Sequence of chain 1.A:
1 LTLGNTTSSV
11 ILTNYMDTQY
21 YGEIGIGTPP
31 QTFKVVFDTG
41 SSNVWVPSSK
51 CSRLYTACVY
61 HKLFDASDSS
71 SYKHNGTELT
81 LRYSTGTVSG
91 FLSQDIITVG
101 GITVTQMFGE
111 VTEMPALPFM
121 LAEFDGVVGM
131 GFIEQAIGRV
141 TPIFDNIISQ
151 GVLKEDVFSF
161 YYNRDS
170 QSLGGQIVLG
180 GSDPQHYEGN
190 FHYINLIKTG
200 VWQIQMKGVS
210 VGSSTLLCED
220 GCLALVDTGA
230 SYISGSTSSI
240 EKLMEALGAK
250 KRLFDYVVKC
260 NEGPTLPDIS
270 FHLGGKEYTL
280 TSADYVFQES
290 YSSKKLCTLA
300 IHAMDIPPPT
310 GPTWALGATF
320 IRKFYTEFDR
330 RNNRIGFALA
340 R

This protein binds this small molecule.
Small molecule (SMILES): CC(=O)N[C@@H]1[C@@H](O)[C@H](O)[C@@H](CO)O[C@H]1O

Binding-site contacts:
Ligand atom C1 contacts residue MET107 of chain 1.A at 4.5 Å (hydrophobic).
Ligand atom C8 contacts residue ASN75 of chain 1.A at 3.2 Å.
Ligand atom C4 contacts residue ASN75 of chain 1.A at 4.2 Å.
Ligand atom O5 contacts residue MET107 of chain 1.A at 3.5 Å.
Ligand atom O7 contacts residue HIS74 of chain 1.A at 4.1 Å.
Ligand atom C1 contacts residue ASN75 of chain 1.A at 1.4 Å.
Ligand atom C5 contacts residue MET107 of chain 1.A at 4.3 Å (hydrophobic).
Ligand atom C3 contacts residue ASN75 of chain 1.A at 3.8 Å.
Ligand atom C1 contacts residue THR77 of chain 1.A at 4.1 Å.
Ligand atom C2 contacts residue ASN75 of chain 1.A at 2.5 Å.
Ligand atom N2 contacts residue ASN75 of chain 1.A at 3.0 Å (h-bond).
Ligand atom C5 contacts residue ASN75 of chain 1.A at 3.6 Å.
Ligand atom O5 contacts residue ASN75 of chain 1.A at 2.3 Å (h-bond).
Ligand atom O7 contacts residue ASN75 of chain 1.A at 3.5 Å (h-bond).
Ligand atom C7 contacts residue ASN75 of chain 1.A at 3.5 Å.
Ligand atom N2 contacts residue THR77 of chain 1.A at 4.1 Å.
Ligand atom C6 contacts residue MET107 of chain 1.A at 3.8 Å (hydrophobic).